Binding-site contacts:
Ligand atom N2 contacts residue ARG499 of chain 1.DC at 3.7 Å.
Ligand atom O2B contacts residue THR381 of chain 1.DC at 3.3 Å (h-bond).
Ligand atom N2 contacts residue ASP498 of chain 1.DC at 3.4 Å (salt-bridge).
Ligand atom O6 contacts residue ASN495 of chain 1.DC at 3.6 Å.
Ligand atom O1G contacts residue THR404 of chain 1.DC at 3.5 Å (h-bond).
Ligand atom N7 contacts residue ASN495 of chain 1.DC at 3.5 Å (h-bond).
Ligand atom PB contacts residue THR384 of chain 1.DC at 3.6 Å.
Ligand atom O1A contacts residue THR384 of chain 1.DC at 3.0 Å (h-bond).
Ligand atom O2A contacts residue THR384 of chain 1.DC at 3.3 Å (h-bond).
Ligand atom O2B contacts residue ASP380 of chain 1.DC at 2.9 Å (salt-bridge).
Ligand atom O1B contacts residue THR384 of chain 1.DC at 2.6 Å (h-bond).
Ligand atom O6 contacts residue ALA564 of chain 1.DC at 3.0 Å (h-bond).
Ligand atom O2G contacts residue LYS383 of chain 1.DC at 3.6 Å.
Ligand atom N1 contacts residue ASP498 of chain 1.DC at 3.0 Å (salt-bridge).
Ligand atom O2G contacts residue HIS445 of chain 1.DC at 3.1 Å.
Ligand atom O1A contacts residue LYS385 of chain 1.DC at 3.4 Å.
Ligand atom O2G contacts residue HIS378 of chain 1.DC at 3.5 Å (h-bond).
Ligand atom O2A contacts residue GLY402 of chain 1.DC at 3.4 Å (h-bond).
Ligand atom N1 contacts residue VAL565 of chain 1.DC at 3.3 Å.
Ligand atom O5' contacts residue GLN396 of chain 1.DC at 3.5 Å (h-bond).
Ligand atom O2B contacts residue GLY382 of chain 1.DC at 3.5 Å.
Ligand atom C3' contacts residue GLN396 of chain 1.DC at 3.5 Å.
Ligand atom C3B contacts residue ASP380 of chain 1.DC at 3.5 Å.
Ligand atom PA contacts residue THR384 of chain 1.DC at 3.5 Å.
Ligand atom O3A contacts residue ASP380 of chain 1.DC at 3.3 Å (salt-bridge).
Ligand atom O1A contacts residue GLY382 of chain 1.DC at 3.5 Å.
Ligand atom C3B contacts residue VAL379 of chain 1.DC at 3.1 Å (hydrophobic).
Ligand atom PB contacts residue ASP380 of chain 1.DC at 3.4 Å.
Ligand atom O1G contacts residue HIS445 of chain 1.DC at 3.4 Å (h-bond).
Ligand atom C6 contacts residue LYS496 of chain 1.DC at 3.6 Å.
Ligand atom O2A contacts residue GLN396 of chain 1.DC at 3.2 Å (h-bond).
Ligand atom O1G contacts residue ILE403 of chain 1.DC at 3.3 Å.
Ligand atom O2B contacts residue LYS383 of chain 1.DC at 3.0 Å (salt-bridge).
Ligand atom O6 contacts residue LYS496 of chain 1.DC at 3.5 Å.
Ligand atom O3' contacts residue GLN396 of chain 1.DC at 3.1 Å (h-bond).
Ligand atom O3G contacts residue THR404 of chain 1.DC at 2.6 Å (h-bond).
Ligand atom O6 contacts residue VAL565 of chain 1.DC at 3.2 Å (h-bond).
Ligand atom PA contacts residue GLN396 of chain 1.DC at 3.7 Å.
Ligand atom O2G contacts residue THR442 of chain 1.DC at 3.5 Å.
Ligand atom N3 contacts residue ARG499 of chain 1.DC at 3.6 Å.

Sequence of chain 1.DC:
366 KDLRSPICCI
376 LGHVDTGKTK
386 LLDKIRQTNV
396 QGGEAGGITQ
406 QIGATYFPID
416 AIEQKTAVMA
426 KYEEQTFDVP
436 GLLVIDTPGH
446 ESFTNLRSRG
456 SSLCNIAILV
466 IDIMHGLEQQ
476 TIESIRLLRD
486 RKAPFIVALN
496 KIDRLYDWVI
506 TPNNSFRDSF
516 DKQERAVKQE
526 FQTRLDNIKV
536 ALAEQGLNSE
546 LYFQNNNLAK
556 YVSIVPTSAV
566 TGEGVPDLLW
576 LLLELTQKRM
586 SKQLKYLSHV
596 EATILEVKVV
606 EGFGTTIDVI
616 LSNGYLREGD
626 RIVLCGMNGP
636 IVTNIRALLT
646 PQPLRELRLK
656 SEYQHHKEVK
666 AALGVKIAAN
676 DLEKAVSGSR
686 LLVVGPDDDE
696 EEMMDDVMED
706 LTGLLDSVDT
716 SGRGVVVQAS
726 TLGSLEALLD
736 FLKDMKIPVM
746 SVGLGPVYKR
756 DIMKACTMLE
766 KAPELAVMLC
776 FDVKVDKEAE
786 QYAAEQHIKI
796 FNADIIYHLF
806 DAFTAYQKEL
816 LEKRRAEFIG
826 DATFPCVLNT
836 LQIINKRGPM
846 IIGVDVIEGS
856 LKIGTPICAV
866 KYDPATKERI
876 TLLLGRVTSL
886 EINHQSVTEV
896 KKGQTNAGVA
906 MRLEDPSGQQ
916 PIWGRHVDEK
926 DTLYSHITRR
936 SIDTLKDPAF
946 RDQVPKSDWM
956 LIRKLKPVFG

A protein and the small-molecule ligand that binds it are described below.
Small molecule (SMILES): Nc1nc2c(ncn2[C@@H]2O[C@H](CO[P](=O)(O)O[P](=O)(O)CP(=O)(O)O)[C@@H](O)[C@H]2O)c(=O)[nH]1